The protein below binds the small molecule below.
Small molecule (SMILES): CC(=O)N[C@@H]1[C@@H](O)[C@H](O)[C@@H](CO)O[C@H]1O

Binding-site contacts:
Ligand atom C1 contacts residue ASN1134 of chain 1.C at 1.4 Å.
Ligand atom C4 contacts residue ASN1134 of chain 1.C at 4.2 Å.
Ligand atom C2 contacts residue ASN1134 of chain 1.C at 2.5 Å.
Ligand atom C8 contacts residue ASN1134 of chain 1.C at 4.2 Å.
Ligand atom C3 contacts residue ASN1134 of chain 1.C at 3.8 Å.
Ligand atom N2 contacts residue ASN1134 of chain 1.C at 2.9 Å (h-bond).
Ligand atom O7 contacts residue ASN1134 of chain 1.C at 4.1 Å.
Ligand atom C7 contacts residue ASN1134 of chain 1.C at 3.7 Å.
Ligand atom O5 contacts residue ASN1134 of chain 1.C at 2.4 Å (h-bond).
Ligand atom C5 contacts residue ASN1134 of chain 1.C at 3.7 Å.

Sequence of chain 1.C:
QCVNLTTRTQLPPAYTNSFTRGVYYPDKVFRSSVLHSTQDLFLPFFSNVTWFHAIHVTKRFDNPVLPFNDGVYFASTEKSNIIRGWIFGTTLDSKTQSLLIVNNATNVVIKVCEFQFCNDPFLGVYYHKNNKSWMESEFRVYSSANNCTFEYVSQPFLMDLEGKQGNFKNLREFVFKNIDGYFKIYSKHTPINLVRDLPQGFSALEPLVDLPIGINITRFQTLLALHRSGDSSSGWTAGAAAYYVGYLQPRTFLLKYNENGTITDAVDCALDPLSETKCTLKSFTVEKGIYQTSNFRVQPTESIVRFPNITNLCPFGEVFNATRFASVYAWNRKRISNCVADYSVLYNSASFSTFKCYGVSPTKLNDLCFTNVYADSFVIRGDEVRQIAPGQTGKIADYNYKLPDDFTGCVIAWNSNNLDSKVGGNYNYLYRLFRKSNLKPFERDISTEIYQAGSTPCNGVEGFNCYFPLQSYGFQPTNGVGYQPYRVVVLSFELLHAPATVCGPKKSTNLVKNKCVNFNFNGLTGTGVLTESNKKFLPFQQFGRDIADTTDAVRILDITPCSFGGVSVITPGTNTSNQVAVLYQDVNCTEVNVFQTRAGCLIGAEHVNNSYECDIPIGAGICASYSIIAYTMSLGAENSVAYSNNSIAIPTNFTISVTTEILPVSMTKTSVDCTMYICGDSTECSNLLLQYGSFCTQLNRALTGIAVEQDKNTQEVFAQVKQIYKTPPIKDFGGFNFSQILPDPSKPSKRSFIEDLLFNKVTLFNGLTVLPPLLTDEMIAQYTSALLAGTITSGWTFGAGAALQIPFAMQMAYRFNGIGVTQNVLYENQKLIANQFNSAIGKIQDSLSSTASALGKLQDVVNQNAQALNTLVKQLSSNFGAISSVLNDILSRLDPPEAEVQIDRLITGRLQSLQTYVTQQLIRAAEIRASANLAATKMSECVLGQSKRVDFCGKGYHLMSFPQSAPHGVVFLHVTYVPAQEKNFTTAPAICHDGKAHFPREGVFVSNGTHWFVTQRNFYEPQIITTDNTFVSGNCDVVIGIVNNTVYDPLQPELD